Sequence of chain 1.A:
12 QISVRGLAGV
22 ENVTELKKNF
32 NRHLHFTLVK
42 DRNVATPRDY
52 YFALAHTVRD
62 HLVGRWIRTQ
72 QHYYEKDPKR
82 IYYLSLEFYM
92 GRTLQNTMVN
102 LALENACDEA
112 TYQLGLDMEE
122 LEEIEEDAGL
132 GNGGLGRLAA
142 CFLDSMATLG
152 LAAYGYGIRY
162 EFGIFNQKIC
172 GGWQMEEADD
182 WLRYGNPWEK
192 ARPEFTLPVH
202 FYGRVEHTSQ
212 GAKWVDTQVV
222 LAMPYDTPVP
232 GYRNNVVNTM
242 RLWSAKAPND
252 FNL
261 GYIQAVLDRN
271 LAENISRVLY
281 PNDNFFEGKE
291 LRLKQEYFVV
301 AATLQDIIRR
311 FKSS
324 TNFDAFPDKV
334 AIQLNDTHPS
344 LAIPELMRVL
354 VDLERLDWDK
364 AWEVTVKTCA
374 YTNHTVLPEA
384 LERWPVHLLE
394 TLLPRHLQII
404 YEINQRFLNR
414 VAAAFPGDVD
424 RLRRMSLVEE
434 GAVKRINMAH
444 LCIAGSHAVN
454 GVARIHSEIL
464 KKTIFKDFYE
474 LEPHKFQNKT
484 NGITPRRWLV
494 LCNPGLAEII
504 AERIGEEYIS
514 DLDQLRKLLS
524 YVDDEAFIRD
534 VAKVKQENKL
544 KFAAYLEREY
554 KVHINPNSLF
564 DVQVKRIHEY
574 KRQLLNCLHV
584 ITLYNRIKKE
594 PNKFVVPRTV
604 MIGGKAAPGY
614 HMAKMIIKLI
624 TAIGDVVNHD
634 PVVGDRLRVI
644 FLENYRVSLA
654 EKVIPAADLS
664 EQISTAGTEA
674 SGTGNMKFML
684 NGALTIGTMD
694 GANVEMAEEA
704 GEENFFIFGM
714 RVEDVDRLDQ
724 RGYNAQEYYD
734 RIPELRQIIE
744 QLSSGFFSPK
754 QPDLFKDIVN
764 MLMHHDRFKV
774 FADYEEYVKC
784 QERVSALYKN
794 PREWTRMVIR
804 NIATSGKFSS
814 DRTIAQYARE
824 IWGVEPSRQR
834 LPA

A small-molecule ligand and the protein it binds are described below.
Small molecule (SMILES): Cc1ccc2[nH]c([C@@H]3O[C@H](CO)[C@@H](O)[C@H](O)[C@H]3O)nc2c1

Binding-site contacts:
Ligand atom N1 contacts residue GLU190 of chain 1.A at 3.1 Å (salt-bridge).
Ligand atom C12 contacts residue TRP67 of chain 1.A at 4.1 Å (hydrophobic).
Ligand atom C10 contacts residue TRP189 of chain 1.A at 3.9 Å (hydrophobic).
Ligand atom C1 contacts residue LYS191 of chain 1.A at 4.1 Å.
Ligand atom C13 contacts residue ARG60 of chain 1.A at 3.7 Å.
Ligand atom C5 contacts residue LYS191 of chain 1.A at 4.3 Å.
Ligand atom C8 contacts residue ARG60 of chain 1.A at 3.4 Å.
Ligand atom N2 contacts residue LYS191 of chain 1.A at 3.7 Å.
Ligand atom N1 contacts residue PRO188 of chain 1.A at 4.4 Å.
Ligand atom C11 contacts residue PRO188 of chain 1.A at 4.0 Å (hydrophobic).
Ligand atom C9 contacts residue ARG60 of chain 1.A at 3.4 Å.
Ligand atom O2 contacts residue ARG60 of chain 1.A at 3.2 Å (salt-bridge).
Ligand atom C10 contacts residue ARG60 of chain 1.A at 3.8 Å.
Ligand atom C9 contacts residue PRO188 of chain 1.A at 4.0 Å (hydrophobic).
Ligand atom C13 contacts residue LYS191 of chain 1.A at 3.5 Å.
Ligand atom C9 contacts residue GLU190 of chain 1.A at 3.4 Å.
Ligand atom O6 contacts residue LYS191 of chain 1.A at 2.8 Å (salt-bridge).
Ligand atom C13 contacts residue GLU190 of chain 1.A at 4.3 Å.
Ligand atom C11 contacts residue ARG60 of chain 1.A at 3.5 Å.
Ligand atom C10 contacts residue GLU190 of chain 1.A at 3.2 Å.
Ligand atom C9 contacts residue LYS191 of chain 1.A at 3.7 Å.
Ligand atom C11 contacts residue TRP189 of chain 1.A at 4.0 Å (hydrophobic).
Ligand atom C10 contacts residue LYS191 of chain 1.A at 3.8 Å.
Ligand atom N1 contacts residue ARG60 of chain 1.A at 3.5 Å (salt-bridge).
Ligand atom C11 contacts residue TRP67 of chain 1.A at 3.9 Å (hydrophobic).
Ligand atom C8 contacts residue LYS191 of chain 1.A at 3.8 Å.
Ligand atom C6 contacts residue LYS191 of chain 1.A at 3.9 Å.
Ligand atom C10 contacts residue PRO188 of chain 1.A at 3.5 Å (hydrophobic).
Ligand atom N2 contacts residue ARG60 of chain 1.A at 3.5 Å (salt-bridge).
Ligand atom C11 contacts residue LYS191 of chain 1.A at 4.3 Å.
Ligand atom C12 contacts residue ARG60 of chain 1.A at 3.5 Å.
Ligand atom O2 contacts residue HIS57 of chain 1.A at 4.3 Å.
Ligand atom C12 contacts residue VAL64 of chain 1.A at 3.8 Å (hydrophobic).
Ligand atom C7 contacts residue ARG60 of chain 1.A at 3.4 Å.
Ligand atom C2 contacts residue ARG60 of chain 1.A at 3.9 Å.
Ligand atom O5 contacts residue LYS191 of chain 1.A at 3.4 Å.
Ligand atom N1 contacts residue LYS191 of chain 1.A at 3.5 Å.
Ligand atom C7 contacts residue VAL64 of chain 1.A at 4.0 Å (hydrophobic).